Binding-site contacts:
Ligand atom CD2 contacts residue CYS11 of chain 2.EA at 4.3 Å (hydrophobic).
Ligand atom CD1 contacts residue HIS5 of chain 1.FA at 3.5 Å.
Ligand atom CH2 contacts residue CYS6 of chain 2.EA at 3.4 Å (hydrophobic).
Ligand atom OH contacts residue CYS11 of chain 2.EA at 2.9 Å (h-bond).
Ligand atom CE3 contacts residue CYS11 of chain 2.EA at 3.5 Å (hydrophobic).
Ligand atom CZ3 contacts residue CYS11 of chain 2.EA at 3.9 Å (hydrophobic).
Ligand atom CG contacts residue LEU16 of chain 2.EA at 4.2 Å (hydrophobic).
Ligand atom NZ contacts residue ILE10 of chain 2.EA at 4.1 Å.
Ligand atom CG contacts residue CYS11 of chain 2.EA at 4.3 Å (hydrophobic).
Ligand atom CD2 contacts residue HIS5 of chain 1.FA at 3.6 Å.
Ligand atom CE3 contacts residue HIS5 of chain 1.FA at 4.2 Å.
Ligand atom NZ contacts residue CYS11 of chain 2.EA at 2.8 Å (h-bond).
Ligand atom NZ contacts residue SER12 of chain 2.EA at 4.0 Å.
Ligand atom CH2 contacts residue LEU11 of chain 2.FA at 3.5 Å (hydrophobic).
Ligand atom CA contacts residue ILE10 of chain 2.EA at 3.7 Å (hydrophobic).
Ligand atom NE1 contacts residue ALA14 of chain 2.FA at 4.5 Å.
Ligand atom CD1 contacts residue LEU17 of chain 1.DA at 3.8 Å (hydrophobic).
Ligand atom CB contacts residue CYS11 of chain 2.EA at 3.5 Å (hydrophobic).
Ligand atom CZ2 contacts residue HIS5 of chain 1.FA at 4.1 Å.
Ligand atom OH contacts residue CYS6 of chain 2.EA at 2.5 Å (h-bond).
Ligand atom CA contacts residue LEU17 of chain 1.DA at 4.4 Å (hydrophobic).
Ligand atom CB contacts residue LEU17 of chain 1.DA at 3.8 Å (hydrophobic).
Ligand atom NZ contacts residue GLU21 of chain 1.DA at 2.6 Å (salt-bridge).
Ligand atom CG contacts residue HIS5 of chain 1.FA at 3.4 Å.
Ligand atom CE2 contacts residue HIS5 of chain 1.FA at 3.7 Å.
Ligand atom CE3 contacts residue ILE10 of chain 2.EA at 4.2 Å (hydrophobic).
Ligand atom CA contacts residue GLU21 of chain 1.DA at 3.5 Å.
Ligand atom CZ2 contacts residue LEU11 of chain 2.FA at 4.0 Å (hydrophobic).
Ligand atom CZ3 contacts residue CYS6 of chain 2.EA at 3.3 Å (hydrophobic).
Ligand atom CA contacts residue HIS5 of chain 1.FA at 3.5 Å.
Ligand atom OH contacts residue SER9 of chain 2.EA at 3.3 Å (h-bond).
Ligand atom NE1 contacts residue HIS5 of chain 1.FA at 3.7 Å.
Ligand atom OH contacts residue LEU11 of chain 2.FA at 4.2 Å.
Ligand atom CB contacts residue LEU16 of chain 2.EA at 4.1 Å (hydrophobic).
Ligand atom CZ3 contacts residue LEU11 of chain 2.FA at 4.0 Å (hydrophobic).
Ligand atom CG contacts residue LEU17 of chain 1.DA at 4.3 Å (hydrophobic).
Ligand atom OH contacts residue ILE10 of chain 2.EA at 3.7 Å.
Ligand atom CB contacts residue HIS5 of chain 1.FA at 4.0 Å.
Ligand atom CZ2 contacts residue LEU6 of chain 1.FA at 4.1 Å (hydrophobic).
Ligand atom CA contacts residue CYS11 of chain 2.EA at 3.0 Å (hydrophobic).

Sequence of chain 1.DA:
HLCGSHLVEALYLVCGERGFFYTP

Sequence of chain 2.FA:
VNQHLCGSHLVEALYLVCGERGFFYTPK

Sequence of chain 2.EA:
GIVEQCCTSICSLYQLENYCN

The protein below binds the small molecule below.
Small molecule (SMILES): NCCc1c[nH]c2ccc(O)cc12

Sequence of chain 1.FA:
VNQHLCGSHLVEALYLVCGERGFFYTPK